Sequence of chain 1.A:
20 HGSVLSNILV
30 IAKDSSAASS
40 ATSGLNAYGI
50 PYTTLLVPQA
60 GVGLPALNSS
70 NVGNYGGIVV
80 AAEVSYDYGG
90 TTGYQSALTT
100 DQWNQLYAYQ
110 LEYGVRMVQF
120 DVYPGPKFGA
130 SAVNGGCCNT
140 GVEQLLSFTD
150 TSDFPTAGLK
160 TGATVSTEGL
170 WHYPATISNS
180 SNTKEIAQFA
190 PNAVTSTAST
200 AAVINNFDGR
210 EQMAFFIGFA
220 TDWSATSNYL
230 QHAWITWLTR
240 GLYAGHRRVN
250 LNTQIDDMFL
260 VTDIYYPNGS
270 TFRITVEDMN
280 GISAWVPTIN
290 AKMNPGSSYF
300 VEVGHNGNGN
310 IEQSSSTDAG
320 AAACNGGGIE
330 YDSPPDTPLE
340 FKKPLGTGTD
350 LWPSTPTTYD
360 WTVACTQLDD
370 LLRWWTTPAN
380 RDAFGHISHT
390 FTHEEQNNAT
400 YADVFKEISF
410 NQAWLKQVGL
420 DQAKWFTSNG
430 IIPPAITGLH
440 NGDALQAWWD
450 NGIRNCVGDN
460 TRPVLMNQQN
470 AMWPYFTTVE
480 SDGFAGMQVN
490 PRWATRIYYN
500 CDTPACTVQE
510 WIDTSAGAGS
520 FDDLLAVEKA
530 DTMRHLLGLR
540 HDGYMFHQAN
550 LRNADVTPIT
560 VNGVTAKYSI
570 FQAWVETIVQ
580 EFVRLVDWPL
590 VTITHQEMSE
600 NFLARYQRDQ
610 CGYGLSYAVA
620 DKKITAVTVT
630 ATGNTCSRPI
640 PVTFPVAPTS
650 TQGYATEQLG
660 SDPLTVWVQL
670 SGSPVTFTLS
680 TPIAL

A small-molecule ligand and the protein it binds are described below.
Small molecule (SMILES): CC(=O)N[C@H]1[C@H](O[C@H]2[C@H](O)[C@@H](NC(C)=O)CO[C@@H]2CO)O[C@H](CO)[C@@H](O)[C@@H]1O

Binding-site contacts:
Ligand atom C6 contacts residue THR348 of chain 1.A at 3.7 Å.
Ligand atom C3 contacts residue ASN397 of chain 1.A at 3.8 Å.
Ligand atom C6 contacts residue GLY347 of chain 1.A at 3.9 Å.
Ligand atom O6 contacts residue THR348 of chain 1.A at 3.1 Å (h-bond).
Ligand atom O5 contacts residue ASN397 of chain 1.A at 2.4 Å (h-bond).
Ligand atom C8 contacts residue THR336 of chain 1.A at 3.7 Å.
Ligand atom N2 contacts residue ASN397 of chain 1.A at 2.9 Å (h-bond).
Ligand atom C7 contacts residue THR336 of chain 1.A at 3.8 Å.
Ligand atom O7 contacts residue THR336 of chain 1.A at 3.4 Å.
Ligand atom O6 contacts residue GLY347 of chain 1.A at 4.5 Å.
Ligand atom C5 contacts residue ASN397 of chain 1.A at 3.7 Å.
Ligand atom C4 contacts residue ASN397 of chain 1.A at 4.2 Å.
Ligand atom C2 contacts residue ASN397 of chain 1.A at 2.4 Å.
Ligand atom C8 contacts residue ASN397 of chain 1.A at 4.4 Å.
Ligand atom C1 contacts residue ASN397 of chain 1.A at 1.4 Å.
Ligand atom O5 contacts residue GLY347 of chain 1.A at 4.3 Å.
Ligand atom O7 contacts residue ASN397 of chain 1.A at 3.0 Å (h-bond).
Ligand atom O7 contacts residue PRO334 of chain 1.A at 4.4 Å.
Ligand atom C7 contacts residue ASN397 of chain 1.A at 3.2 Å.
Ligand atom C8 contacts residue PRO337 of chain 1.A at 4.1 Å (hydrophobic).